This protein binds this small molecule.
Small molecule (SMILES): COCCCCn1c(C(=O)N(CC(C)C)[C@@H]2CNC[C@H](C(=O)N3CCOCC3)C2)ccc1-c1ccccc1

Binding-site contacts:
Ligand atom C6 contacts residue GLY225 of chain 3.B at 3.6 Å.
Ligand atom C24 contacts residue GLY225 of chain 3.B at 3.6 Å.
Ligand atom O2 contacts residue GLN16 of chain 3.B at 3.4 Å.
Ligand atom C15 contacts residue LEU118 of chain 3.B at 3.6 Å (hydrophobic).
Ligand atom C27 contacts residue GLY225 of chain 3.B at 3.4 Å.
Ligand atom C30 contacts residue ASP223 of chain 3.B at 3.7 Å.
Ligand atom C29 contacts residue ASP223 of chain 3.B at 3.4 Å.
Ligand atom C4 contacts residue GLY225 of chain 3.B at 3.7 Å.
Ligand atom O2 contacts residue TYR17 of chain 3.B at 2.9 Å (h-bond).
Ligand atom C3 contacts residue VAL33 of chain 3.B at 3.7 Å (hydrophobic).
Ligand atom C1 contacts residue THR224 of chain 3.B at 3.4 Å.
Ligand atom C18 contacts residue GLY225 of chain 3.B at 3.6 Å.
Ligand atom C29 contacts residue GLY37 of chain 3.B at 3.6 Å.
Ligand atom C32 contacts residue SER81 of chain 3.B at 3.5 Å.
Ligand atom C16 contacts residue PRO115 of chain 3.B at 3.7 Å (hydrophobic).
Ligand atom C37 contacts residue THR306 of chain 3.B at 3.8 Å.
Ligand atom C17 contacts residue PHE121 of chain 3.B at 3.7 Å (hydrophobic).
Ligand atom O2 contacts residue THR15 of chain 3.B at 3.6 Å (h-bond).
Ligand atom C15 contacts residue GLN16 of chain 3.B at 3.1 Å.
Ligand atom C16 contacts residue GLN16 of chain 3.B at 3.8 Å.
Ligand atom C27 contacts residue ASP35 of chain 3.B at 3.3 Å.
Ligand atom O34 contacts residue SER81 of chain 3.B at 3.3 Å (h-bond).
Ligand atom C27 contacts residue ASP223 of chain 3.B at 3.8 Å.
Ligand atom C3 contacts residue GLY225 of chain 3.B at 3.3 Å.
Ligand atom C5 contacts residue GLY225 of chain 3.B at 3.5 Å.
Ligand atom C4 contacts residue THR15 of chain 3.B at 3.3 Å.
Ligand atom C33 contacts residue SER81 of chain 3.B at 3.8 Å.
Ligand atom C29 contacts residue ASP35 of chain 3.B at 3.4 Å.
Ligand atom N28 contacts residue ASP223 of chain 3.B at 2.8 Å (salt-bridge).
Ligand atom C1 contacts residue TYR17 of chain 3.B at 3.5 Å (hydrophobic).
Ligand atom C16 contacts residue LEU118 of chain 3.B at 3.6 Å (hydrophobic).
Ligand atom O38 contacts residue THR306 of chain 3.B at 3.3 Å.
Ligand atom C39 contacts residue LEU221 of chain 3.B at 3.5 Å (hydrophobic).
Ligand atom C16 contacts residue ALA119 of chain 3.B at 3.6 Å (hydrophobic).
Ligand atom O38 contacts residue ILE302 of chain 3.B at 3.6 Å.
Ligand atom O19 contacts residue GLY225 of chain 3.B at 3.4 Å (h-bond).
Ligand atom O34 contacts residue TYR80 of chain 3.B at 3.2 Å.
Ligand atom C6 contacts residue SER227 of chain 3.B at 3.8 Å.
Ligand atom C10 contacts residue PRO115 of chain 3.B at 3.7 Å (hydrophobic).
Ligand atom N28 contacts residue ASP35 of chain 3.B at 2.8 Å (salt-bridge).

Sequence of chain 3.B:
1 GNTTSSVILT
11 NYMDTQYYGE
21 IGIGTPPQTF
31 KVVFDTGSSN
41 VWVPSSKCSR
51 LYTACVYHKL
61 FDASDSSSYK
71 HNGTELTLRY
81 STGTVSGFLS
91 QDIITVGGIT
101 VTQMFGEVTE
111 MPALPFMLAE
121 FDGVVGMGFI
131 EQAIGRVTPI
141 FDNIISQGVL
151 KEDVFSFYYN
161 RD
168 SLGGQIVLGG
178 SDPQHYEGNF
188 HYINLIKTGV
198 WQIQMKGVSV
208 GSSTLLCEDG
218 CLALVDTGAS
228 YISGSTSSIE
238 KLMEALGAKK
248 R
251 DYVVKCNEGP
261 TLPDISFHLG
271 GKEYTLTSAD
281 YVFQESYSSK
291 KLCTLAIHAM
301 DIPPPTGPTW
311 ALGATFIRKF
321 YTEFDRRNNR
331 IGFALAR